This protein binds this small molecule.
Small molecule (SMILES): OCc1cn[nH]n1

Binding-site contacts:
Ligand atom NT contacts residue NAG1 of chain 1.E at 1.3 Å.
Ligand atom CA contacts residue NAG1 of chain 1.E at 3.5 Å.
Ligand atom N contacts residue NAG1 of chain 1.E at 3.5 Å.
Ligand atom C contacts residue NAG1 of chain 1.E at 2.4 Å.
Ligand atom N2 contacts residue NAG1 of chain 1.E at 2.4 Å.